Binding-site contacts:
Ligand atom C2 contacts residue GLU195 of chain 1.A at 4.3 Å.
Ligand atom C6 contacts residue GLN270 of chain 1.A at 3.3 Å.
Ligand atom O5 contacts residue ASN216 of chain 1.A at 2.4 Å (h-bond).
Ligand atom O6 contacts residue GLN270 of chain 1.A at 4.1 Å.
Ligand atom C1 contacts residue ASN216 of chain 1.A at 1.4 Å.
Ligand atom N2 contacts residue GLU195 of chain 1.A at 4.4 Å.
Ligand atom O5 contacts residue GLN270 of chain 1.A at 4.1 Å.
Ligand atom C5 contacts residue GLN270 of chain 1.A at 3.7 Å.
Ligand atom O7 contacts residue ASN216 of chain 1.A at 2.9 Å (h-bond).
Ligand atom C4 contacts residue ASN216 of chain 1.A at 4.2 Å.
Ligand atom N2 contacts residue ASN216 of chain 1.A at 2.7 Å (h-bond).
Ligand atom C1 contacts residue GLU195 of chain 1.A at 4.2 Å.
Ligand atom C5 contacts residue ASN216 of chain 1.A at 3.6 Å.
Ligand atom C7 contacts residue ASN216 of chain 1.A at 3.2 Å.
Ligand atom C3 contacts residue ASN216 of chain 1.A at 3.7 Å.
Ligand atom C2 contacts residue ASN216 of chain 1.A at 2.4 Å.

Sequence of chain 1.A:
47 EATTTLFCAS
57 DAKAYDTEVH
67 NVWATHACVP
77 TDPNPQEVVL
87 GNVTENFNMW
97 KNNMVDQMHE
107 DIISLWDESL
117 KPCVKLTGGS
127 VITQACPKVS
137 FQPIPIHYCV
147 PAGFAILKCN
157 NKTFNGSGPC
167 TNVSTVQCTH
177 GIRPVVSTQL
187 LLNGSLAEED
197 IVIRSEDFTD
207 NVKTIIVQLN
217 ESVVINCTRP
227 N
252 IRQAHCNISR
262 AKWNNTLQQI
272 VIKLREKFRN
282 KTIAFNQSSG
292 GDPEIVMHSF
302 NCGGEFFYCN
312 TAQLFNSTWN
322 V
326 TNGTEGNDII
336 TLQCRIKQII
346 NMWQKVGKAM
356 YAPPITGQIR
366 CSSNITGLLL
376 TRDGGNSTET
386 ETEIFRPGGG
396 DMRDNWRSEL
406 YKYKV

A small-molecule ligand and the protein it binds are described below.
Small molecule (SMILES): CC(=O)N[C@@H]1[C@@H](O)[C@H](O)[C@@H](CO)O[C@H]1O